Binding-site contacts:
Ligand atom O22 contacts residue TYR142 of chain 1.A at 3.7 Å.
Ligand atom C23 contacts residue THR77 of chain 1.A at 3.8 Å.
Ligand atom O2 contacts residue ARG117 of chain 1.A at 2.8 Å (salt-bridge).
Ligand atom C16 contacts residue THR77 of chain 1.A at 3.3 Å.
Ligand atom O2 contacts residue GLU43 of chain 1.A at 3.1 Å (salt-bridge).
Ligand atom C3 contacts residue THR80 of chain 1.A at 3.7 Å.
Ligand atom C9 contacts residue THR80 of chain 1.A at 3.4 Å.
Ligand atom C19 contacts residue ARG121 of chain 1.A at 3.7 Å.
Ligand atom C26 contacts residue THR77 of chain 1.A at 3.8 Å.
Ligand atom O6 contacts residue PHE131 of chain 1.A at 3.2 Å.
Ligand atom O6 contacts residue ALA132 of chain 1.A at 2.7 Å (h-bond).
Ligand atom C8 contacts residue THR80 of chain 1.A at 3.8 Å.
Ligand atom O20 contacts residue TYR142 of chain 1.A at 2.8 Å (h-bond).
Ligand atom O14 contacts residue THR77 of chain 1.A at 3.1 Å (h-bond).
Ligand atom C3 contacts residue GLU43 of chain 1.A at 3.6 Å.
Ligand atom C4 contacts residue THR80 of chain 1.A at 3.5 Å.
Ligand atom O3 contacts residue GLN44 of chain 1.A at 3.7 Å.
Ligand atom C25 contacts residue ASN238 of chain 1.A at 3.3 Å.
Ligand atom C6 contacts residue PHE131 of chain 1.A at 3.8 Å (hydrophobic).
Ligand atom O20 contacts residue LEU154 of chain 1.A at 3.3 Å.
Ligand atom O6 contacts residue MET76 of chain 1.A at 3.4 Å.
Ligand atom C16 contacts residue ILE73 of chain 1.A at 3.8 Å (hydrophobic).
Ligand atom O3 contacts residue GLU43 of chain 1.A at 2.6 Å (salt-bridge).
Ligand atom C17 contacts residue THR77 of chain 1.A at 3.7 Å.
Ligand atom C27 contacts residue ASN238 of chain 1.A at 3.5 Å.
Ligand atom C6 contacts residue ALA132 of chain 1.A at 3.6 Å (hydrophobic).
Ligand atom C7 contacts residue MET76 of chain 1.A at 3.5 Å (hydrophobic).
Ligand atom O25 contacts residue TRP260 of chain 1.A at 3.0 Å.
Ligand atom C24 contacts residue ASN238 of chain 1.A at 3.5 Å.
Ligand atom C12 contacts residue MET114 of chain 1.A at 3.6 Å (hydrophobic).
Ligand atom O3 contacts residue PRO45 of chain 1.A at 3.7 Å.
Ligand atom C2 contacts residue THR80 of chain 1.A at 3.7 Å.
Ligand atom O22 contacts residue VAL150 of chain 1.A at 3.3 Å.
Ligand atom C19 contacts residue LEU130 of chain 1.A at 3.6 Å (hydrophobic).
Ligand atom O25 contacts residue ASN238 of chain 1.A at 2.6 Å (h-bond).
Ligand atom C27 contacts residue CYS242 of chain 1.A at 3.8 Å (hydrophobic).
Ligand atom C15 contacts residue THR77 of chain 1.A at 3.8 Å.
Ligand atom C18 contacts residue TYR142 of chain 1.A at 3.4 Å (hydrophobic).
Ligand atom C15 contacts residue PHE131 of chain 1.A at 3.5 Å (hydrophobic).
Ligand atom O14 contacts residue THR80 of chain 1.A at 3.3 Å (h-bond).

A protein and the small-molecule ligand that binds it are described below.
Small molecule (SMILES): CC(C)(O)CC[C@@H](O)[C@](C)(O)[C@H]1CC[C@@]2(O)C3=CC(=O)[C@@H]4C[C@@H](O)[C@@H](O)C[C@]4(C)[C@H]3CC[C@]12C

Sequence of chain 1.A:
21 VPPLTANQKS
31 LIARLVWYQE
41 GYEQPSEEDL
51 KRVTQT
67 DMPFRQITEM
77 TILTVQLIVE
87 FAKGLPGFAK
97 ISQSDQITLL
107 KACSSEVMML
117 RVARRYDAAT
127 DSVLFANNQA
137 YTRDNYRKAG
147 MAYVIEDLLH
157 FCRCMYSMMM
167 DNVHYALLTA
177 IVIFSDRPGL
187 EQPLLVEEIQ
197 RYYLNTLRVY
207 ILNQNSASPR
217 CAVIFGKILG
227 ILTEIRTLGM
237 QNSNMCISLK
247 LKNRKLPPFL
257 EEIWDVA